Sequence of chain 1.B:
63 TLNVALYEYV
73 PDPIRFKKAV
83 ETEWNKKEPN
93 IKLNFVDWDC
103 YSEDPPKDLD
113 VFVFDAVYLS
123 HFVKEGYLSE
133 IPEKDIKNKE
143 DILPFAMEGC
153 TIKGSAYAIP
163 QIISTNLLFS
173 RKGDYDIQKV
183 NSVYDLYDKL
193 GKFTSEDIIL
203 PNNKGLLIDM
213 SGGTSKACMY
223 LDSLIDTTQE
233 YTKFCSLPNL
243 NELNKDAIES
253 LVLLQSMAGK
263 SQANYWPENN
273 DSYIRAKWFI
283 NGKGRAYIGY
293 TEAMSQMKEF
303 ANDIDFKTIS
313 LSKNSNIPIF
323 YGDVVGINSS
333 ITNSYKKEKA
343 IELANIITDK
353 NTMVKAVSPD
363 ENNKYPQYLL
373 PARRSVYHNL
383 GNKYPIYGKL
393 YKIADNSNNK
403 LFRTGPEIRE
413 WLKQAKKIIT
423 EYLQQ

Binding-site contacts:
Ligand atom C6A contacts residue SER166 of chain 1.B at 3.5 Å.
Ligand atom C2A contacts residue ASP325 of chain 1.B at 3.5 Å.
Ligand atom C2A contacts residue GLU294 of chain 1.B at 3.6 Å.
Ligand atom CM2 contacts residue LEU371 of chain 1.B at 3.7 Å (hydrophobic).
Ligand atom N1A contacts residue GLU294 of chain 1.B at 2.9 Å (salt-bridge).
Ligand atom CM2 contacts residue ASP325 of chain 1.B at 3.3 Å.
Ligand atom C2 contacts residue TYR69 of chain 1.B at 3.1 Å (hydrophobic).
Ligand atom C4A contacts residue ASP325 of chain 1.B at 3.6 Å.
Ligand atom C6A contacts residue TYR292 of chain 1.B at 3.7 Å (hydrophobic).
Ligand atom C6 contacts residue CIT1 of chain 1.H at 3.7 Å.
Ligand atom N4A contacts residue TYR103 of chain 1.B at 3.0 Å (h-bond).
Ligand atom N4A contacts residue ASP325 of chain 1.B at 2.9 Å (salt-bridge).
Ligand atom CM2 contacts residue GLU294 of chain 1.B at 3.5 Å.
Ligand atom C6 contacts residue THR216 of chain 1.B at 3.9 Å.
Ligand atom N1A contacts residue SER166 of chain 1.B at 3.0 Å (h-bond).
Ligand atom C5 contacts residue TYR103 of chain 1.B at 3.7 Å (hydrophobic).
Ligand atom C2 contacts residue TYR103 of chain 1.B at 3.7 Å (hydrophobic).
Ligand atom CM2 contacts residue SER166 of chain 1.B at 3.8 Å.
Ligand atom N3 contacts residue TYR69 of chain 1.B at 3.9 Å.
Ligand atom C7 contacts residue TYR103 of chain 1.B at 3.6 Å (hydrophobic).
Ligand atom O1 contacts residue CIT1 of chain 1.H at 3.5 Å (h-bond).
Ligand atom N3A contacts residue TYR69 of chain 1.B at 3.3 Å (h-bond).
Ligand atom N3 contacts residue TYR103 of chain 1.B at 3.5 Å (h-bond).
Ligand atom CM4 contacts residue TYR323 of chain 1.B at 3.3 Å (hydrophobic).
Ligand atom C6A contacts residue GLU294 of chain 1.B at 3.8 Å.
Ligand atom C5A contacts residue TYR323 of chain 1.B at 3.9 Å (hydrophobic).
Ligand atom N3A contacts residue ASP325 of chain 1.B at 2.8 Å (salt-bridge).
Ligand atom N4A contacts residue TYR323 of chain 1.B at 3.6 Å.
Ligand atom S1 contacts residue TYR103 of chain 1.B at 3.9 Å.
Ligand atom N4A contacts residue ASP117 of chain 1.B at 2.8 Å (salt-bridge).
Ligand atom C7 contacts residue CIT1 of chain 1.H at 3.7 Å.
Ligand atom N4A contacts residue TYR69 of chain 1.B at 3.1 Å (h-bond).
Ligand atom C4 contacts residue TYR103 of chain 1.B at 3.5 Å (hydrophobic).
Ligand atom C2A contacts residue SER166 of chain 1.B at 3.4 Å.
Ligand atom S1 contacts residue TYR69 of chain 1.B at 3.8 Å.
Ligand atom C4A contacts residue TYR69 of chain 1.B at 3.1 Å (hydrophobic).
Ligand atom C7A contacts residue TYR292 of chain 1.B at 3.8 Å (hydrophobic).
Ligand atom C4A contacts residue TYR323 of chain 1.B at 3.8 Å (hydrophobic).
Ligand atom C7A contacts residue TYR323 of chain 1.B at 3.5 Å (hydrophobic).
Ligand atom C5A contacts residue TYR69 of chain 1.B at 3.7 Å (hydrophobic).

The protein below binds the small molecule below.
Small molecule (SMILES): Cc1ncc(C[n+]2csc(CCO)c2C)c(N)n1